Binding-site contacts:
Ligand atom C7 contacts residue LYS551 of chain 2.A at 4.4 Å.
Ligand atom C8 contacts residue ASN555 of chain 2.A at 4.4 Å.
Ligand atom C7 contacts residue ASN555 of chain 2.A at 3.6 Å.
Ligand atom C3 contacts residue ASN555 of chain 2.A at 3.7 Å.
Ligand atom O5 contacts residue ASN555 of chain 2.A at 2.4 Å (h-bond).
Ligand atom C4 contacts residue ASN555 of chain 2.A at 4.2 Å.
Ligand atom C7 contacts residue THR545 of chain 2.A at 3.9 Å.
Ligand atom O7 contacts residue THR545 of chain 2.A at 3.1 Å (h-bond).
Ligand atom O7 contacts residue ASN555 of chain 2.A at 4.3 Å.
Ligand atom C1 contacts residue ASN555 of chain 2.A at 1.4 Å.
Ligand atom C8 contacts residue LYS551 of chain 2.A at 3.6 Å.
Ligand atom N2 contacts residue ASN555 of chain 2.A at 2.6 Å (h-bond).
Ligand atom C2 contacts residue ASN555 of chain 2.A at 2.4 Å.
Ligand atom C5 contacts residue ASN555 of chain 2.A at 3.6 Å.

Sequence of chain 2.A:
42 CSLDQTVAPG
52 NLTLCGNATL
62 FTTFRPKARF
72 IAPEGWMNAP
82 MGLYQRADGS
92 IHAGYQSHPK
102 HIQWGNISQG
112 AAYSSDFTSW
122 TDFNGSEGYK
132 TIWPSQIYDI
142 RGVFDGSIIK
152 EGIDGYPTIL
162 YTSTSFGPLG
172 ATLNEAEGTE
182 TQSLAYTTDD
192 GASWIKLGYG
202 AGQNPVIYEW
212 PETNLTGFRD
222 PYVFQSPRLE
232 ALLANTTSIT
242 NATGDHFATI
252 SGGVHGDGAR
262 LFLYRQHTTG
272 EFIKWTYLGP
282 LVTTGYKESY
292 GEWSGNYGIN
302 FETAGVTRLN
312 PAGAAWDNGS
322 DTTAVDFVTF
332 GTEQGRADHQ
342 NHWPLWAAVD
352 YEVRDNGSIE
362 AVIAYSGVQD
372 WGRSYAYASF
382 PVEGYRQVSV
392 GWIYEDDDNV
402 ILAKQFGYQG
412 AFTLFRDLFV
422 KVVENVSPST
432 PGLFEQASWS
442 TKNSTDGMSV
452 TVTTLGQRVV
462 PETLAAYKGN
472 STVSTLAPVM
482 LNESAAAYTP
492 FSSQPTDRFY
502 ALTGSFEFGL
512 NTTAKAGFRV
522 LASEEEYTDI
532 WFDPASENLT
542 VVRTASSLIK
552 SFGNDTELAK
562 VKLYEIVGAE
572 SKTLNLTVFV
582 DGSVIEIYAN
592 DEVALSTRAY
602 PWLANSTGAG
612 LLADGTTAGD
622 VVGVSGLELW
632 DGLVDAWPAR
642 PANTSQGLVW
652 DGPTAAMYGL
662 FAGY

This protein binds this small molecule.
Small molecule (SMILES): CC(=O)N[C@@H]1[C@@H](O)[C@H](O)[C@@H](CO)O[C@H]1O